The protein below binds the small molecule below.
Small molecule (SMILES): CC(=O)N[C@@H]1[C@@H](O)[C@H](O)[C@@H](CO)O[C@H]1O

Binding-site contacts:
Ligand atom C4 contacts residue ASN600 of chain 1.C at 4.2 Å.
Ligand atom C7 contacts residue ASN600 of chain 1.C at 3.3 Å.
Ligand atom C5 contacts residue ASN600 of chain 1.C at 3.7 Å.
Ligand atom O5 contacts residue ASN600 of chain 1.C at 2.3 Å (h-bond).
Ligand atom O7 contacts residue ASN600 of chain 1.C at 3.2 Å (h-bond).
Ligand atom C2 contacts residue ASN600 of chain 1.C at 2.5 Å.
Ligand atom N2 contacts residue ASN600 of chain 1.C at 3.0 Å (h-bond).
Ligand atom C3 contacts residue ASN600 of chain 1.C at 3.8 Å.
Ligand atom C1 contacts residue ASN600 of chain 1.C at 1.5 Å.

Sequence of chain 1.C:
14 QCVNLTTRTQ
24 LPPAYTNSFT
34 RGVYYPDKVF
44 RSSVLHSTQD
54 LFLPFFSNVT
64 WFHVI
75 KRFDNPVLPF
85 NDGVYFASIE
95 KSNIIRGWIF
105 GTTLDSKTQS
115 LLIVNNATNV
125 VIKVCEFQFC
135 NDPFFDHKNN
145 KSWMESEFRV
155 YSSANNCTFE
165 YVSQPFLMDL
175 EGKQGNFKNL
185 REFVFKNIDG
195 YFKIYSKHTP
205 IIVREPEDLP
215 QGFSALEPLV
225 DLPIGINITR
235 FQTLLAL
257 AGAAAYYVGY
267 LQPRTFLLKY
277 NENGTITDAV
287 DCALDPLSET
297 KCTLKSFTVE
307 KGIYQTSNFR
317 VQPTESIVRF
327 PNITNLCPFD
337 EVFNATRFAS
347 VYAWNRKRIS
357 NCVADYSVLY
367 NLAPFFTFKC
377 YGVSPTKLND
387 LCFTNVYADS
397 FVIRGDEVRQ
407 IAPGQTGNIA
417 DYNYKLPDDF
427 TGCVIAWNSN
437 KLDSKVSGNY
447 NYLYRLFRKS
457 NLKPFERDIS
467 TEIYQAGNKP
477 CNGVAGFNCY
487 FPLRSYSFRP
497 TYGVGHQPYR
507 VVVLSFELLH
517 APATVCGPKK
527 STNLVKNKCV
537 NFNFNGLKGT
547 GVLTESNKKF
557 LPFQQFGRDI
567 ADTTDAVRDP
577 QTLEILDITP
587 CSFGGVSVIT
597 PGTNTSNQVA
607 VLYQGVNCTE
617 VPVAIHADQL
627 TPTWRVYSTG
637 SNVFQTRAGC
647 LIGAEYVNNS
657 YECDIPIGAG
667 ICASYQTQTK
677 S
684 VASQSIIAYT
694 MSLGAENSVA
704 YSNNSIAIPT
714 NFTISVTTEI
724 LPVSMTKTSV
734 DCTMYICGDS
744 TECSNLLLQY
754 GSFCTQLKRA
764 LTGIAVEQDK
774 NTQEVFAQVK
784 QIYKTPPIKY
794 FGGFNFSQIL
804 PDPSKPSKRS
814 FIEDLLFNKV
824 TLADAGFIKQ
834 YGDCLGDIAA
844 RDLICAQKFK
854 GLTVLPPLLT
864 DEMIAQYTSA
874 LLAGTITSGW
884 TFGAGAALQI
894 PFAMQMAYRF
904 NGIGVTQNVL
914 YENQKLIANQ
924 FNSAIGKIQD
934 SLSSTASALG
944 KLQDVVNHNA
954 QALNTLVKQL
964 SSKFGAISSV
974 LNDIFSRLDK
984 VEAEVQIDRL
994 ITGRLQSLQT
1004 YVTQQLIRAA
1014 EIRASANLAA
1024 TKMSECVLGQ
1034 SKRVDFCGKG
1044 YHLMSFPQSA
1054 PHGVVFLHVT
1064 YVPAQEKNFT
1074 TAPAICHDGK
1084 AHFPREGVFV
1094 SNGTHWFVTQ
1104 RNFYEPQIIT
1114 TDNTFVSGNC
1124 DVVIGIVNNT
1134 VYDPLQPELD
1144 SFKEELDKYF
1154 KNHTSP